This protein binds this small molecule.
Small molecule (SMILES): Brc1cnc(Nc2cccc(CN3CCOCC3)c2)nc1NCCc1cnc[nH]1

Binding-site contacts:
Ligand atom N contacts residue TYR87 of chain 1.B at 3.5 Å.
Ligand atom N contacts residue ALA88 of chain 1.B at 2.9 Å (h-bond).
Ligand atom C18 contacts residue GLU135 of chain 1.B at 3.1 Å.
Ligand atom C13 contacts residue GLY91 of chain 1.B at 3.5 Å.
Ligand atom N5 contacts residue GLU92 of chain 1.B at 2.9 Å (salt-bridge).
Ligand atom C2 contacts residue ILE15 of chain 1.B at 3.9 Å (hydrophobic).
Ligand atom C3 contacts residue GLY91 of chain 1.B at 3.9 Å.
Ligand atom C1 contacts residue GLU86 of chain 1.B at 3.4 Å.
Ligand atom BR contacts residue ALA36 of chain 1.B at 3.8 Å.
Ligand atom N3 contacts residue ILE15 of chain 1.B at 3.6 Å.
Ligand atom C18 contacts residue GLU92 of chain 1.B at 3.3 Å.
Ligand atom N contacts residue LEU138 of chain 1.B at 3.8 Å.
Ligand atom C2 contacts residue ALA88 of chain 1.B at 3.9 Å (hydrophobic).
Ligand atom C11 contacts residue TYR87 of chain 1.B at 3.9 Å (hydrophobic).
Ligand atom C contacts residue LEU138 of chain 1.B at 3.9 Å (hydrophobic).
Ligand atom C17 contacts residue GLU135 of chain 1.B at 3.6 Å.
Ligand atom C1 contacts residue LEU138 of chain 1.B at 3.9 Å (hydrophobic).
Ligand atom N6 contacts residue ILE15 of chain 1.B at 2.9 Å (h-bond).
Ligand atom C1 contacts residue TYR87 of chain 1.B at 4.0 Å (hydrophobic).
Ligand atom N1 contacts residue ILE15 of chain 1.B at 4.0 Å.
Ligand atom C16 contacts residue VAL158 of chain 1.B at 4.0 Å (hydrophobic).
Ligand atom C14 contacts residue LEU138 of chain 1.B at 3.7 Å (hydrophobic).
Ligand atom C13 contacts residue ALA88 of chain 1.B at 3.4 Å (hydrophobic).
Ligand atom C8 contacts residue TYR87 of chain 1.B at 3.8 Å (hydrophobic).
Ligand atom C11 contacts residue ILE15 of chain 1.B at 3.9 Å (hydrophobic).
Ligand atom N3 contacts residue LEU138 of chain 1.B at 3.6 Å.
Ligand atom BR contacts residue MET85 of chain 1.B at 3.5 Å.
Ligand atom C19 contacts residue ILE15 of chain 1.B at 3.1 Å (hydrophobic).
Ligand atom C2 contacts residue LEU138 of chain 1.B at 3.6 Å (hydrophobic).
Ligand atom C1 contacts residue ALA36 of chain 1.B at 3.5 Å (hydrophobic).
Ligand atom C3 contacts residue ALA88 of chain 1.B at 3.5 Å (hydrophobic).
Ligand atom N1 contacts residue ALA88 of chain 1.B at 3.0 Å (h-bond).
Ligand atom C13 contacts residue TYR87 of chain 1.B at 3.8 Å (hydrophobic).
Ligand atom C7 contacts residue GLY91 of chain 1.B at 3.6 Å.
Ligand atom C1 contacts residue ALA88 of chain 1.B at 3.6 Å (hydrophobic).
Ligand atom C6 contacts residue GLY91 of chain 1.B at 3.8 Å.
Ligand atom N1 contacts residue TYR87 of chain 1.B at 3.5 Å.
Ligand atom N6 contacts residue GLY16 of chain 1.B at 4.0 Å.
Ligand atom C16 contacts residue GLU135 of chain 1.B at 3.5 Å.
Ligand atom C contacts residue ALA36 of chain 1.B at 3.7 Å (hydrophobic).

Sequence of chain 1.B:
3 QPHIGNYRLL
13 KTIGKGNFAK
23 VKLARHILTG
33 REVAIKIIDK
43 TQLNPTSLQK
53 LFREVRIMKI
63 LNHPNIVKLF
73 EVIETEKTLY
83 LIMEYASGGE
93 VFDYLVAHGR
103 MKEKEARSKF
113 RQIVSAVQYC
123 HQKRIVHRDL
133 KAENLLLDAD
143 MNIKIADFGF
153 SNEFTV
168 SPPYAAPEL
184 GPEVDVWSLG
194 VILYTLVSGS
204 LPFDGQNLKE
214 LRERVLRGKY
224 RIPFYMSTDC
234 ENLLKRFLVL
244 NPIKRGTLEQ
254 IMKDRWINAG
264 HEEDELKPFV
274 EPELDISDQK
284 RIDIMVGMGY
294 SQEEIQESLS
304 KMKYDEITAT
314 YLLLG